A protein and the small-molecule ligand that binds it are described below.
Small molecule (SMILES): CCCCc1nc(Cl)c(CO)n1Cc1ccc(-c2ccccc2-c2nn[nH]n2)cc1

Binding-site contacts:
Ligand atom C4 contacts residue HEM1 of chain 1.K at 3.3 Å.
Ligand atom C13 contacts residue PHE458 of chain 1.B at 3.8 Å (hydrophobic).
Ligand atom C5 contacts residue HEM1 of chain 1.K at 3.6 Å.
Ligand atom N1 contacts residue PHE458 of chain 1.B at 3.8 Å.
Ligand atom C16 contacts residue LEU183 of chain 1.B at 3.8 Å (hydrophobic).
Ligand atom CL contacts residue ARG90 of chain 1.B at 3.6 Å.
Ligand atom C6 contacts residue LEU348 of chain 1.B at 3.6 Å (hydrophobic).
Ligand atom C15 contacts residue ASN186 of chain 1.B at 3.9 Å.
Ligand atom N6 contacts residue ARG90 of chain 1.B at 2.5 Å (salt-bridge).
Ligand atom C3 contacts residue LEU344 of chain 1.B at 3.9 Å (hydrophobic).
Ligand atom N6 contacts residue VAL219 of chain 1.B at 3.5 Å.
Ligand atom N2 contacts residue ILE187 of chain 1.B at 3.6 Å.
Ligand atom CL contacts residue VAL219 of chain 1.B at 3.9 Å.
Ligand atom C22 contacts residue LEU190 of chain 1.B at 4.0 Å (hydrophobic).
Ligand atom C17 contacts residue ARG90 of chain 1.B at 3.1 Å.
Ligand atom C20 contacts residue ALA88 of chain 1.B at 4.0 Å (hydrophobic).
Ligand atom C21 contacts residue LEU190 of chain 1.B at 3.9 Å (hydrophobic).
Ligand atom C12 contacts residue LEU190 of chain 1.B at 3.8 Å (hydrophobic).
Ligand atom C18 contacts residue ARG90 of chain 1.B at 3.2 Å.
Ligand atom O contacts residue MET222 of chain 1.B at 3.6 Å.
Ligand atom N2 contacts residue GLU282 of chain 1.B at 3.8 Å.
Ligand atom N3 contacts residue GLU282 of chain 1.B at 3.1 Å.
Ligand atom C19 contacts residue PHE96 of chain 1.B at 3.9 Å (hydrophobic).
Ligand atom C17 contacts residue VAL219 of chain 1.B at 3.7 Å (hydrophobic).
Ligand atom O contacts residue LEU183 of chain 1.B at 3.8 Å.
Ligand atom C14 contacts residue PHE458 of chain 1.B at 3.2 Å (hydrophobic).
Ligand atom C15 contacts residue ARG90 of chain 1.B at 3.9 Å.
Ligand atom C22 contacts residue ALA85 of chain 1.B at 3.8 Å (hydrophobic).
Ligand atom C18 contacts residue VAL219 of chain 1.B at 4.0 Å (hydrophobic).
Ligand atom CL contacts residue MET222 of chain 1.B at 3.8 Å.
Ligand atom C13 contacts residue LEU190 of chain 1.B at 3.9 Å (hydrophobic).
Ligand atom N3 contacts residue THR283 of chain 1.B at 3.9 Å.
Ligand atom CL contacts residue VAL274 of chain 1.B at 3.2 Å.
Ligand atom C19 contacts residue ARG90 of chain 1.B at 3.8 Å.
Ligand atom N1 contacts residue LEU344 of chain 1.B at 3.9 Å.
Ligand atom N3 contacts residue ILE187 of chain 1.B at 3.5 Å.
Ligand atom O contacts residue ASN186 of chain 1.B at 2.4 Å (h-bond).
Ligand atom C5 contacts residue LEU348 of chain 1.B at 3.8 Å (hydrophobic).
Ligand atom C21 contacts residue LEU215 of chain 1.B at 3.8 Å (hydrophobic).
Ligand atom C16 contacts residue ASN186 of chain 1.B at 3.6 Å.

Sequence of chain 1.B:
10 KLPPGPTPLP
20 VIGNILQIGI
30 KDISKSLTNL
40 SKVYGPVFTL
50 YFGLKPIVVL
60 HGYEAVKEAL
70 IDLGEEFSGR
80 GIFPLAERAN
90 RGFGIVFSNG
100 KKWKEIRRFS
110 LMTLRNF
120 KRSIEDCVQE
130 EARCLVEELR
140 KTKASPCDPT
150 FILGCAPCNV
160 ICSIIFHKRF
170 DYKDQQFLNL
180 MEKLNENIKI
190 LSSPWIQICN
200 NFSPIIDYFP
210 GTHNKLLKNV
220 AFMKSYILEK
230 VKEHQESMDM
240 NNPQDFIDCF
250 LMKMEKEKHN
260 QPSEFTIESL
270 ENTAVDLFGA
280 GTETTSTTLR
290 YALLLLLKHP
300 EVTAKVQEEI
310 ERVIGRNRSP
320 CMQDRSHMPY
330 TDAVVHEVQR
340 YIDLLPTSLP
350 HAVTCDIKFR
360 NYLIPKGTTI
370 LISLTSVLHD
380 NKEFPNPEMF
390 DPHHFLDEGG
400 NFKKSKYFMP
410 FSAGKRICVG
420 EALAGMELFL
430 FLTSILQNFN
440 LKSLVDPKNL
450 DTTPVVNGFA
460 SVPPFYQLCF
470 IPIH